This protein binds this small molecule.
Small molecule (SMILES): CC(=O)N[C@@H]1[C@@H](O)[C@H](O)[C@@H](CO)O[C@H]1O

Binding-site contacts:
Ligand atom O6 contacts residue THR96 of chain 1.A at 4.4 Å.
Ligand atom N2 contacts residue ASN221 of chain 1.A at 3.0 Å (h-bond).
Ligand atom C5 contacts residue ASN221 of chain 1.A at 3.8 Å.
Ligand atom C3 contacts residue ASN221 of chain 1.A at 3.9 Å.
Ligand atom O6 contacts residue THR95 of chain 1.A at 3.3 Å.
Ligand atom C2 contacts residue ASN221 of chain 1.A at 2.5 Å.
Ligand atom O5 contacts residue ASN221 of chain 1.A at 2.5 Å (h-bond).
Ligand atom C7 contacts residue ASN221 of chain 1.A at 3.6 Å.
Ligand atom O6 contacts residue THR223 of chain 1.A at 3.4 Å.
Ligand atom O7 contacts residue ASN221 of chain 1.A at 3.8 Å.
Ligand atom C6 contacts residue THR223 of chain 1.A at 3.8 Å.
Ligand atom C1 contacts residue ASN221 of chain 1.A at 1.5 Å.
Ligand atom C4 contacts residue ASN221 of chain 1.A at 4.3 Å.

Sequence of chain 1.A:
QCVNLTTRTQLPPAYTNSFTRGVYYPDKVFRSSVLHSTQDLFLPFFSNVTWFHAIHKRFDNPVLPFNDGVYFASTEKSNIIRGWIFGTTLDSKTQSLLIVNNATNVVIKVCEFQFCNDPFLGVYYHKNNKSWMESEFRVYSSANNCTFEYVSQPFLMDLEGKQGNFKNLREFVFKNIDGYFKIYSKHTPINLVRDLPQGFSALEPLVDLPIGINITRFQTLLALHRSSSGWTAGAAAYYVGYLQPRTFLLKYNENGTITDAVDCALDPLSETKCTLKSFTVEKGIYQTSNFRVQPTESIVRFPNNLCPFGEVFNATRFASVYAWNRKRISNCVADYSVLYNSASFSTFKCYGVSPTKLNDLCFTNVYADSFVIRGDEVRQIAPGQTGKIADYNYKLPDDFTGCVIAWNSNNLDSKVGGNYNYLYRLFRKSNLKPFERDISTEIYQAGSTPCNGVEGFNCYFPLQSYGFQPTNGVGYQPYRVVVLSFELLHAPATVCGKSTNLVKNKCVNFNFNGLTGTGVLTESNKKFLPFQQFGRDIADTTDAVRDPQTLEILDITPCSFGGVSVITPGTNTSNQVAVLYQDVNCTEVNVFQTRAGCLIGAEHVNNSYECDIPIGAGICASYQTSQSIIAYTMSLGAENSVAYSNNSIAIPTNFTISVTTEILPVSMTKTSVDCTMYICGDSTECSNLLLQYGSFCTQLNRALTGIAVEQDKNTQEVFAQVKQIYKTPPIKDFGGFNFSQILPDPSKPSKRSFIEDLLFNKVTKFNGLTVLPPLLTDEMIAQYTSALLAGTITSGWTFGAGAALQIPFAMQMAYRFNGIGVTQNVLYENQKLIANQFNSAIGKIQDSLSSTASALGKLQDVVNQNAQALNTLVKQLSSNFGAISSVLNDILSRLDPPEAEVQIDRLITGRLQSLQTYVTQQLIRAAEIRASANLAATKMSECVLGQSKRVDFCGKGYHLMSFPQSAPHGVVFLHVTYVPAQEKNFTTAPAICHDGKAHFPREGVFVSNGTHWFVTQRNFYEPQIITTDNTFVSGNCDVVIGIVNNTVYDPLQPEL